Sequence of chain 1.H:
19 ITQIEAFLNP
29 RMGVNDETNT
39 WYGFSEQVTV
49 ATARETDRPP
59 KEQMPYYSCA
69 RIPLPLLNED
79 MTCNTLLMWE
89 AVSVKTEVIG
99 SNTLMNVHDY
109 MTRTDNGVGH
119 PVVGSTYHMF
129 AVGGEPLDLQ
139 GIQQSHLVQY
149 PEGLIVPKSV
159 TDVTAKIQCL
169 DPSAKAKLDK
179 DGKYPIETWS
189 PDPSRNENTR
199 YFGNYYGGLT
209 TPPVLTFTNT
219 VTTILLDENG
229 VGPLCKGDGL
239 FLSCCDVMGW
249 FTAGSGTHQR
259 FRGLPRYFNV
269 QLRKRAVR

Binding-site contacts:
Ligand atom O10 contacts residue ARG56 of chain 1.H at 3.0 Å (salt-bridge).
Ligand atom C11 contacts residue ARG56 of chain 1.H at 3.6 Å.
Ligand atom C10 contacts residue VAL48 of chain 1.H at 4.1 Å (hydrophobic).
Ligand atom O7 contacts residue VAL48 of chain 1.H at 2.9 Å (h-bond).
Ligand atom C8 contacts residue THR47 of chain 1.H at 4.1 Å.
Ligand atom C5 contacts residue THR47 of chain 1.H at 3.9 Å.
Ligand atom C9 contacts residue THR47 of chain 1.H at 4.4 Å.
Ligand atom C10 contacts residue ARG56 of chain 1.H at 3.5 Å.
Ligand atom C9 contacts residue ARG111 of chain 1.G at 3.5 Å.
Ligand atom O8 contacts residue THR47 of chain 1.H at 3.4 Å.
Ligand atom O1A contacts residue THR47 of chain 1.H at 3.8 Å.
Ligand atom O10 contacts residue ALA49 of chain 1.H at 3.6 Å.
Ligand atom O9 contacts residue ARG111 of chain 1.G at 2.8 Å (salt-bridge).
Ligand atom C11 contacts residue PRO57 of chain 1.H at 3.8 Å (hydrophobic).
Ligand atom C7 contacts residue VAL48 of chain 1.H at 3.2 Å (hydrophobic).
Ligand atom O9 contacts residue VAL48 of chain 1.H at 3.1 Å (h-bond).
Ligand atom C11 contacts residue HIS106 of chain 1.G at 3.7 Å.
Ligand atom C7 contacts residue THR47 of chain 1.H at 3.8 Å.
Ligand atom C10 contacts residue ALA49 of chain 1.H at 3.8 Å (hydrophobic).
Ligand atom O9 contacts residue THR47 of chain 1.H at 3.5 Å.
Ligand atom C10 contacts residue THR47 of chain 1.H at 4.0 Å.
Ligand atom C11 contacts residue VAL48 of chain 1.H at 4.0 Å (hydrophobic).
Ligand atom C8 contacts residue VAL48 of chain 1.H at 3.8 Å (hydrophobic).
Ligand atom N5 contacts residue VAL48 of chain 1.H at 4.3 Å.
Ligand atom C11 contacts residue ALA49 of chain 1.H at 3.7 Å (hydrophobic).
Ligand atom N5 contacts residue THR47 of chain 1.H at 3.1 Å (h-bond).
Ligand atom O4 contacts residue ARG56 of chain 1.H at 2.7 Å (salt-bridge).
Ligand atom C10 contacts residue PRO57 of chain 1.H at 4.4 Å (hydrophobic).
Ligand atom C5 contacts residue ARG56 of chain 1.H at 4.2 Å.
Ligand atom O10 contacts residue THR54 of chain 1.H at 3.2 Å (h-bond).
Ligand atom C11 contacts residue THR47 of chain 1.H at 3.8 Å.
Ligand atom C4 contacts residue THR47 of chain 1.H at 4.3 Å.
Ligand atom C6 contacts residue THR47 of chain 1.H at 3.7 Å.
Ligand atom O7 contacts residue THR50 of chain 1.H at 3.8 Å.
Ligand atom N5 contacts residue ARG56 of chain 1.H at 3.7 Å.
Ligand atom C11 contacts residue ASP55 of chain 1.H at 3.6 Å.
Ligand atom O7 contacts residue ALA49 of chain 1.H at 4.1 Å.
Ligand atom C4 contacts residue ARG56 of chain 1.H at 3.6 Å.
Ligand atom C9 contacts residue VAL48 of chain 1.H at 3.3 Å (hydrophobic).
Ligand atom O10 contacts residue ASP55 of chain 1.H at 3.7 Å.

This protein binds this small molecule.
Small molecule (SMILES): CC(=O)N[C@H]1[C@H]([C@H](O)[C@H](O)CO)O[C@@](O[C@@H]2[C@@H](O)[C@H](O)O[C@H](CO)[C@@H]2O)(C(=O)O)C[C@@H]1O

Sequence of chain 1.G:
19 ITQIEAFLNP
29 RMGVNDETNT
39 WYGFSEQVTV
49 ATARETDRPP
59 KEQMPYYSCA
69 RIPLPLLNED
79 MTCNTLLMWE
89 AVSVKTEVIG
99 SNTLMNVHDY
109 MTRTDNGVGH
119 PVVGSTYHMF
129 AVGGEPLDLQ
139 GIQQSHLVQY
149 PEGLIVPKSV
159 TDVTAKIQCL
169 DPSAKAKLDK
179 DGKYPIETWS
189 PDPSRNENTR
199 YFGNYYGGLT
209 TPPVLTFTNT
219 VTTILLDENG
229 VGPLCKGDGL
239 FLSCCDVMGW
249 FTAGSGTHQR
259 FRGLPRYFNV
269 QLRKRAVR